Sequence of chain 3.D:
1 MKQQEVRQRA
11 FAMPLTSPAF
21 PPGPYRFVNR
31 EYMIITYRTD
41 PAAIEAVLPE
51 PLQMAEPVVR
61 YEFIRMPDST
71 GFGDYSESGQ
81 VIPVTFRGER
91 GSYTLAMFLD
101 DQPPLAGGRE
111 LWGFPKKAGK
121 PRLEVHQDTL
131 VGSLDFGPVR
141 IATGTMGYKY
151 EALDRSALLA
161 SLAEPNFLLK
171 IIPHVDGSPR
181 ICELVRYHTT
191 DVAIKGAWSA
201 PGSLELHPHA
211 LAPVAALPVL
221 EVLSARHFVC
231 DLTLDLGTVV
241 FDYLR

This small molecule binds to this protein.
Small molecule (SMILES): CCCC(C)=O

Binding-site contacts:
Ligand atom C3 contacts residue TYR75 of chain 3.D at 3.7 Å (hydrophobic).
Ligand atom C4 contacts residue PHE114 of chain 3.D at 4.5 Å (hydrophobic).
Ligand atom C4 contacts residue TYR75 of chain 3.D at 4.3 Å (hydrophobic).
Ligand atom C5 contacts residue LYS116 of chain 3.D at 3.9 Å.
Ligand atom C4 contacts residue MET66 of chain 3.D at 4.2 Å (hydrophobic).
Ligand atom C5 contacts residue PHE114 of chain 3.D at 3.3 Å (hydrophobic).
Ligand atom C4 contacts residue ARG30 of chain 3.D at 4.1 Å.
Ligand atom C1 contacts residue TRP112 of chain 3.D at 4.5 Å (hydrophobic).
Ligand atom C5 contacts residue ARG30 of chain 3.D at 4.3 Å.
Ligand atom C1 contacts residue PHE114 of chain 3.D at 4.5 Å (hydrophobic).
Ligand atom O6 contacts residue LEU234 of chain 3.D at 3.8 Å.
Ligand atom C3 contacts residue LEU99 of chain 3.D at 4.4 Å (hydrophobic).
Ligand atom C2 contacts residue GLY108 of chain 3.D at 4.4 Å.
Ligand atom C1 contacts residue LYS116 of chain 3.D at 2.5 Å.
Ligand atom C1 contacts residue LEU234 of chain 3.D at 4.1 Å (hydrophobic).
Ligand atom C1 contacts residue TYR75 of chain 3.D at 3.9 Å (hydrophobic).
Ligand atom C2 contacts residue LYS116 of chain 3.D at 1.2 Å.
Ligand atom C1 contacts residue PHE72 of chain 3.D at 4.1 Å (hydrophobic).
Ligand atom C2 contacts residue LEU99 of chain 3.D at 4.3 Å (hydrophobic).
Ligand atom O6 contacts residue ARG30 of chain 3.D at 3.1 Å (salt-bridge).
Ligand atom C5 contacts residue MET97 of chain 3.D at 3.5 Å (hydrophobic).
Ligand atom C2 contacts residue TYR75 of chain 3.D at 4.1 Å (hydrophobic).
Ligand atom C2 contacts residue PRO104 of chain 3.D at 3.8 Å (hydrophobic).
Ligand atom O6 contacts residue PHE27 of chain 3.D at 4.0 Å.
Ligand atom O6 contacts residue MET66 of chain 3.D at 3.9 Å.
Ligand atom O6 contacts residue TYR75 of chain 3.D at 3.9 Å.
Ligand atom C4 contacts residue LYS116 of chain 3.D at 3.4 Å.
Ligand atom C1 contacts residue PRO104 of chain 3.D at 3.8 Å (hydrophobic).
Ligand atom O6 contacts residue LYS116 of chain 3.D at 4.4 Å.
Ligand atom C4 contacts residue LEU234 of chain 3.D at 4.1 Å (hydrophobic).
Ligand atom C3 contacts residue MET66 of chain 3.D at 4.2 Å (hydrophobic).
Ligand atom C5 contacts residue LEU234 of chain 3.D at 4.3 Å (hydrophobic).
Ligand atom C1 contacts residue GLY108 of chain 3.D at 4.2 Å.
Ligand atom C3 contacts residue LYS116 of chain 3.D at 2.2 Å.
Ligand atom C2 contacts residue PHE114 of chain 3.D at 4.3 Å (hydrophobic).